Binding-site contacts:
Ligand atom C4 contacts residue PHE338 of chain 1.K at 3.5 Å (hydrophobic).
Ligand atom C10 contacts residue GLY287 of chain 1.K at 3.9 Å.
Ligand atom N1 contacts residue PHE338 of chain 1.K at 3.4 Å.
Ligand atom C14 contacts residue ILE302 of chain 1.K at 4.0 Å (hydrophobic).
Ligand atom C5 contacts residue PHE338 of chain 1.K at 3.5 Å (hydrophobic).
Ligand atom O6 contacts residue ILE302 of chain 1.K at 3.8 Å.
Ligand atom C2 contacts residue TYR83 of chain 1.K at 4.1 Å (hydrophobic).
Ligand atom N7 contacts residue PHE338 of chain 1.K at 3.7 Å.
Ligand atom C8 contacts residue PHE338 of chain 1.K at 3.9 Å (hydrophobic).
Ligand atom N7 contacts residue GLN335 of chain 1.K at 3.0 Å (h-bond).
Ligand atom N1 contacts residue ILE302 of chain 1.K at 3.8 Å.
Ligand atom O2 contacts residue ASP284 of chain 1.K at 3.9 Å.
Ligand atom C14 contacts residue HIS84 of chain 1.K at 4.0 Å.
Ligand atom C10 contacts residue ILE302 of chain 1.K at 3.9 Å (hydrophobic).
Ligand atom C10 contacts residue TYR83 of chain 1.K at 4.0 Å (hydrophobic).
Ligand atom C10 contacts residue PHE338 of chain 1.K at 4.1 Å (hydrophobic).
Ligand atom O6 contacts residue PHE338 of chain 1.K at 3.8 Å.
Ligand atom C8 contacts residue GLN335 of chain 1.K at 4.1 Å.
Ligand atom N3 contacts residue PHE338 of chain 1.K at 3.3 Å.
Ligand atom N7 contacts residue LEU334 of chain 1.K at 4.2 Å.
Ligand atom C8 contacts residue PHE306 of chain 1.K at 4.0 Å (hydrophobic).
Ligand atom C8 contacts residue LEU334 of chain 1.K at 4.0 Å (hydrophobic).
Ligand atom O2 contacts residue ILE285 of chain 1.K at 3.5 Å.
Ligand atom O6 contacts residue GLN335 of chain 1.K at 3.2 Å (h-bond).
Ligand atom C2 contacts residue ILE285 of chain 1.K at 4.3 Å (hydrophobic).
Ligand atom C11 contacts residue LEU242 of chain 1.K at 4.0 Å (hydrophobic).
Ligand atom O2 contacts residue TYR83 of chain 1.K at 3.5 Å (h-bond).
Ligand atom C5 contacts residue GLN335 of chain 1.K at 3.9 Å.
Ligand atom C6 contacts residue PHE338 of chain 1.K at 3.4 Å (hydrophobic).
Ligand atom C6 contacts residue ILE302 of chain 1.K at 3.8 Å (hydrophobic).
Ligand atom C5 contacts residue ILE302 of chain 1.K at 4.4 Å (hydrophobic).
Ligand atom C2 contacts residue PHE338 of chain 1.K at 3.5 Å (hydrophobic).
Ligand atom C11 contacts residue PHE338 of chain 1.K at 3.8 Å (hydrophobic).
Ligand atom N9 contacts residue PHE338 of chain 1.K at 3.7 Å.
Ligand atom O2 contacts residue PHE338 of chain 1.K at 4.0 Å.
Ligand atom C14 contacts residue TYR83 of chain 1.K at 3.8 Å (hydrophobic).
Ligand atom C13 contacts residue LEU242 of chain 1.K at 3.8 Å (hydrophobic).
Ligand atom N9 contacts residue PHE306 of chain 1.K at 4.1 Å.
Ligand atom C6 contacts residue GLN335 of chain 1.K at 4.1 Å.
Ligand atom C10 contacts residue PRO288 of chain 1.K at 3.8 Å (hydrophobic).

The small molecule below binds the protein below.
Small molecule (SMILES): CC(C)Cn1c(=O)n(C)c(=O)c2nc[nH]c21

Sequence of chain 1.K:
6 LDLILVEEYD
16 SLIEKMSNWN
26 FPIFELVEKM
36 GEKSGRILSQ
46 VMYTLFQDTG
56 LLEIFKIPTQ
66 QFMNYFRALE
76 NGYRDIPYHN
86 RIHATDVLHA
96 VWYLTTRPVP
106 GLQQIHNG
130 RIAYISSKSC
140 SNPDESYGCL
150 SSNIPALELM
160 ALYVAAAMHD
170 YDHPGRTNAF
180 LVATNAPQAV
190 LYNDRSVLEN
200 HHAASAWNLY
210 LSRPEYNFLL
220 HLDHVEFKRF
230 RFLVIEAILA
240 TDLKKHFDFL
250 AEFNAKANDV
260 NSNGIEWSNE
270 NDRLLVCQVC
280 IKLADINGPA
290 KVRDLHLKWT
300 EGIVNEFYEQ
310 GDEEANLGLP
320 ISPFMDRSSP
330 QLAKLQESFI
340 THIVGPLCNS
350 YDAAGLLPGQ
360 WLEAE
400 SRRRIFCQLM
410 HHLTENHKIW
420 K